This small molecule binds to this protein.
Small molecule (SMILES): CC(C)(C)C(=O)N[C@@H](C(=O)NO)c1ccc(-c2ccsc2)cc1

Sequence of chain 1.E:
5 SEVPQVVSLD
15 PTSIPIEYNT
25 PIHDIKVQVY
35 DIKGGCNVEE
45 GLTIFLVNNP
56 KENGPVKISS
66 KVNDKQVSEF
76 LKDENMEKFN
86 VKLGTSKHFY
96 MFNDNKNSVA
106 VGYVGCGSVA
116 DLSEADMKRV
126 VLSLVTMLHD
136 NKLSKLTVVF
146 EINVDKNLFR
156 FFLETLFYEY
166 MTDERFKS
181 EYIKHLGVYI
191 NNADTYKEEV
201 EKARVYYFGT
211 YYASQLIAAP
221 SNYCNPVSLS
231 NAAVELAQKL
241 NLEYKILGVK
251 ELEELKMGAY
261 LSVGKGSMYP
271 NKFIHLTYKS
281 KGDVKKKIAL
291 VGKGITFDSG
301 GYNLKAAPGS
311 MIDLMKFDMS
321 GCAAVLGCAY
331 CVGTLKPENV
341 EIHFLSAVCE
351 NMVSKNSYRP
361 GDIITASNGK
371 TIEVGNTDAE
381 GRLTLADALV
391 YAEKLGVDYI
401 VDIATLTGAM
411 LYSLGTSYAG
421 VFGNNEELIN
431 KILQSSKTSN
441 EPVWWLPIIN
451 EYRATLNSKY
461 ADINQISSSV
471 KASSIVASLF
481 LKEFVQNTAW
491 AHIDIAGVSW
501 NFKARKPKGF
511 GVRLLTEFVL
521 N

Binding-site contacts:
Ligand atom OAF contacts residue ZN1 of chain 1.WA at 2.2 Å.
Ligand atom OAF contacts residue ASP298 of chain 1.E at 3.2 Å (salt-bridge).
Ligand atom NAN contacts residue ZN1 of chain 1.VA at 3.0 Å.
Ligand atom OAF contacts residue LYS293 of chain 1.E at 3.0 Å (salt-bridge).
Ligand atom C contacts residue ZN1 of chain 1.VA at 3.7 Å.
Ligand atom O contacts residue ZN1 of chain 1.WA at 2.2 Å.
Ligand atom O contacts residue ASP378 of chain 1.E at 3.0 Å (salt-bridge).
Ligand atom OAF contacts residue ASP378 of chain 1.E at 3.0 Å (salt-bridge).
Ligand atom CAS contacts residue GLY408 of chain 1.E at 3.7 Å.
Ligand atom C contacts residue LYS305 of chain 1.E at 3.9 Å.
Ligand atom CAI contacts residue GLY408 of chain 1.E at 3.7 Å.
Ligand atom CAU contacts residue GLY408 of chain 1.E at 3.5 Å.
Ligand atom O contacts residue ZN1 of chain 1.VA at 3.8 Å.
Ligand atom CAK contacts residue GLY408 of chain 1.E at 3.5 Å.
Ligand atom C contacts residue ASP378 of chain 1.E at 3.3 Å.
Ligand atom O contacts residue LYS305 of chain 1.E at 2.8 Å (salt-bridge).
Ligand atom OAE contacts residue GLY408 of chain 1.E at 3.0 Å (h-bond).
Ligand atom CAJ contacts residue GLY408 of chain 1.E at 3.7 Å.
Ligand atom CAH contacts residue PHE317 of chain 1.E at 3.6 Å (hydrophobic).
Ligand atom CAG contacts residue ALA496 of chain 1.E at 3.5 Å (hydrophobic).
Ligand atom C contacts residue LEU406 of chain 1.E at 3.8 Å (hydrophobic).
Ligand atom OAE contacts residue THR407 of chain 1.E at 3.3 Å.
Ligand atom OAF contacts residue ZN1 of chain 1.VA at 2.0 Å.
Ligand atom NAN contacts residue LYS293 of chain 1.E at 3.6 Å (salt-bridge).
Ligand atom C contacts residue ZN1 of chain 1.WA at 2.9 Å.
Ligand atom CAK contacts residue THR407 of chain 1.E at 3.8 Å.
Ligand atom NAN contacts residue ASP378 of chain 1.E at 3.2 Å (salt-bridge).
Ligand atom CA contacts residue LEU406 of chain 1.E at 3.3 Å (hydrophobic).
Ligand atom C contacts residue ASP298 of chain 1.E at 3.9 Å.
Ligand atom O contacts residue ASP298 of chain 1.E at 3.0 Å (salt-bridge).
Ligand atom CAL contacts residue GLY408 of chain 1.E at 3.7 Å.
Ligand atom NAN contacts residue LEU406 of chain 1.E at 3.2 Å (h-bond).
Ligand atom CAL contacts residue LYS305 of chain 1.E at 3.8 Å.
Ligand atom SAP contacts residue MET311 of chain 1.E at 3.6 Å.
Ligand atom CAH contacts residue ALA496 of chain 1.E at 3.6 Å (hydrophobic).
Ligand atom NAN contacts residue ZN1 of chain 1.WA at 3.0 Å.
Ligand atom OAF contacts residue GLU380 of chain 1.E at 2.6 Å (salt-bridge).
Ligand atom CAK contacts residue LEU406 of chain 1.E at 3.8 Å (hydrophobic).
Ligand atom NAN contacts residue CO31 of chain 1.XA at 2.8 Å (h-bond).
Ligand atom OAF contacts residue CO31 of chain 1.XA at 2.8 Å (h-bond).